This small molecule binds to this protein.
Small molecule (SMILES): CCC(=O)N1CC[C@H](Oc2nc(-c3n[nH]c(=O)[nH]3)cc3ccccc23)C1

Sequence of chain 1.A:
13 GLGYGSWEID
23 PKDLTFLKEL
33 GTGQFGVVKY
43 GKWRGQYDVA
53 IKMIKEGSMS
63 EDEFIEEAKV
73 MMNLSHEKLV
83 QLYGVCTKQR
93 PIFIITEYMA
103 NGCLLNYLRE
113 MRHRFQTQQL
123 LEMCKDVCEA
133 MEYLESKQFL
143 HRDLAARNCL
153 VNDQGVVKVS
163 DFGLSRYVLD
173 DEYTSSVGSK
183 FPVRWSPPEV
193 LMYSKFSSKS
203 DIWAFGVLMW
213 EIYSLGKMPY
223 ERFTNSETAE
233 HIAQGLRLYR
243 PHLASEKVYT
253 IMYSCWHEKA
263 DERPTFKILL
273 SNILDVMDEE

Binding-site contacts:
Ligand atom N23 contacts residue GLU99 of chain 1.A at 3.6 Å.
Ligand atom O27 contacts residue LEU152 of chain 1.A at 3.7 Å.
Ligand atom C19 contacts residue LEU32 of chain 1.A at 3.8 Å (hydrophobic).
Ligand atom N24 contacts residue THR98 of chain 1.A at 3.6 Å.
Ligand atom C2 contacts residue CYS105 of chain 1.A at 2.9 Å (hydrophobic).
Ligand atom N24 contacts residue MET101 of chain 1.A at 3.8 Å.
Ligand atom C18 contacts residue GLY104 of chain 1.A at 3.8 Å.
Ligand atom N24 contacts residue ALA52 of chain 1.A at 3.3 Å.
Ligand atom C16 contacts residue GLY104 of chain 1.A at 3.6 Å.
Ligand atom N23 contacts residue ALA52 of chain 1.A at 3.6 Å.
Ligand atom C1 contacts residue ARG149 of chain 1.A at 3.4 Å.
Ligand atom N24 contacts residue GLU99 of chain 1.A at 2.7 Å (salt-bridge).
Ligand atom C15 contacts residue MET101 of chain 1.A at 3.0 Å (hydrophobic).
Ligand atom O27 contacts residue THR98 of chain 1.A at 2.7 Å (h-bond).
Ligand atom C26 contacts residue THR98 of chain 1.A at 3.3 Å.
Ligand atom C21 contacts residue LEU32 of chain 1.A at 3.8 Å (hydrophobic).
Ligand atom N23 contacts residue MET101 of chain 1.A at 3.2 Å (h-bond).
Ligand atom C7 contacts residue GLY33 of chain 1.A at 3.9 Å.
Ligand atom C16 contacts residue LEU32 of chain 1.A at 3.8 Å (hydrophobic).
Ligand atom C16 contacts residue MET101 of chain 1.A at 3.5 Å (hydrophobic).
Ligand atom C17 contacts residue GLY104 of chain 1.A at 3.5 Å.
Ligand atom C18 contacts residue ALA102 of chain 1.A at 3.7 Å (hydrophobic).
Ligand atom C26 contacts residue ALA52 of chain 1.A at 3.5 Å (hydrophobic).
Ligand atom N28 contacts residue LEU152 of chain 1.A at 3.5 Å.
Ligand atom C6 contacts residue THR34 of chain 1.A at 3.8 Å.
Ligand atom C26 contacts residue LEU152 of chain 1.A at 3.4 Å (hydrophobic).
Ligand atom C22 contacts residue LEU152 of chain 1.A at 3.8 Å (hydrophobic).
Ligand atom C1 contacts residue CYS105 of chain 1.A at 1.6 Å (hydrophobic).
Ligand atom C26 contacts residue GLU99 of chain 1.A at 3.8 Å.
Ligand atom N23 contacts residue LEU152 of chain 1.A at 3.9 Å.
Ligand atom C21 contacts residue GLY104 of chain 1.A at 3.9 Å.
Ligand atom C20 contacts residue LEU32 of chain 1.A at 3.5 Å (hydrophobic).
Ligand atom C17 contacts residue LEU32 of chain 1.A at 3.9 Å (hydrophobic).
Ligand atom C2 contacts residue ARG149 of chain 1.A at 3.4 Å.
Ligand atom C15 contacts residue LEU32 of chain 1.A at 3.7 Å (hydrophobic).
Ligand atom N24 contacts residue LEU152 of chain 1.A at 3.6 Å.
Ligand atom C17 contacts residue ALA102 of chain 1.A at 3.6 Å (hydrophobic).
Ligand atom O27 contacts residue LYS54 of chain 1.A at 3.2 Å.
Ligand atom C7 contacts residue VAL40 of chain 1.A at 3.9 Å (hydrophobic).
Ligand atom C17 contacts residue MET101 of chain 1.A at 3.3 Å (hydrophobic).